Sequence of chain 1.C:
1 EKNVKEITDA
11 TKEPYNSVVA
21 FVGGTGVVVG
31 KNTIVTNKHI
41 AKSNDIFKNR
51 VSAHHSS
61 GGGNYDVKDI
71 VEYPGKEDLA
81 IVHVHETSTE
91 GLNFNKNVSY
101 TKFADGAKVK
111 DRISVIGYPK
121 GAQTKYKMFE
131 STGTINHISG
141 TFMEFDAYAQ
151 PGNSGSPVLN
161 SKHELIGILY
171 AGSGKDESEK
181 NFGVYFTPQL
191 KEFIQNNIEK

A protein and the small-molecule ligand that binds it are described below.
Small molecule (SMILES): O=C(N[C@H](Cc1ccccc1)P(=O)(O)O)OCc1ccccc1

Binding-site contacts:
Ligand atom P13 contacts residue HIS39 of chain 1.C at 4.0 Å.
Ligand atom C4 contacts residue GLN150 of chain 1.C at 3.8 Å.
Ligand atom C5 contacts residue PRO151 of chain 1.C at 4.1 Å (hydrophobic).
Ligand atom C4 contacts residue SER178 of chain 1.C at 4.1 Å.
Ligand atom C7 contacts residue GLN150 of chain 1.C at 3.8 Å.
Ligand atom O12 contacts residue ALA171 of chain 1.C at 3.3 Å.
Ligand atom C22 contacts residue LYS175 of chain 1.C at 3.6 Å.
Ligand atom O3P contacts residue HIS39 of chain 1.C at 3.9 Å.
Ligand atom O12 contacts residue TYR170 of chain 1.C at 4.0 Å.
Ligand atom C24 contacts residue PRO151 of chain 1.C at 3.7 Å (hydrophobic).
Ligand atom C5 contacts residue GLY172 of chain 1.C at 4.0 Å.
Ligand atom C22 contacts residue GLY174 of chain 1.C at 3.2 Å.
Ligand atom C9 contacts residue GLY172 of chain 1.C at 4.2 Å.
Ligand atom C4 contacts residue ALA149 of chain 1.C at 3.8 Å (hydrophobic).
Ligand atom O2P contacts residue HIS39 of chain 1.C at 3.0 Å (h-bond).
Ligand atom C4 contacts residue GLY172 of chain 1.C at 3.7 Å.
Ligand atom C22 contacts residue GLN150 of chain 1.C at 4.1 Å.
Ligand atom O12 contacts residue GLY172 of chain 1.C at 3.2 Å (h-bond).
Ligand atom C17 contacts residue GLY172 of chain 1.C at 4.2 Å.
Ligand atom C5 contacts residue GLY174 of chain 1.C at 3.5 Å.
Ligand atom C5 contacts residue ALA149 of chain 1.C at 3.9 Å (hydrophobic).
Ligand atom C22 contacts residue PRO151 of chain 1.C at 3.6 Å (hydrophobic).
Ligand atom P13 contacts residue TYR170 of chain 1.C at 3.9 Å.
Ligand atom C24 contacts residue SER154 of chain 1.C at 3.1 Å.
Ligand atom C23 contacts residue GLN150 of chain 1.C at 4.1 Å.
Ligand atom C6 contacts residue GLN150 of chain 1.C at 3.6 Å.
Ligand atom C6 contacts residue GLY172 of chain 1.C at 3.9 Å.
Ligand atom O2P contacts residue SER154 of chain 1.C at 2.6 Å (h-bond).
Ligand atom C7 contacts residue PRO151 of chain 1.C at 3.7 Å (hydrophobic).
Ligand atom C11 contacts residue SER154 of chain 1.C at 2.7 Å.
Ligand atom C20 contacts residue LYS175 of chain 1.C at 4.1 Å.
Ligand atom C23 contacts residue LYS175 of chain 1.C at 4.1 Å.
Ligand atom P13 contacts residue SER154 of chain 1.C at 1.7 Å.
Ligand atom C5 contacts residue GLN150 of chain 1.C at 4.0 Å.
Ligand atom C23 contacts residue PRO151 of chain 1.C at 3.6 Å (hydrophobic).
Ligand atom O2P contacts residue TYR170 of chain 1.C at 3.3 Å (h-bond).
Ligand atom O3P contacts residue SER154 of chain 1.C at 2.6 Å (h-bond).
Ligand atom N10 contacts residue SER154 of chain 1.C at 4.0 Å.
Ligand atom C5 contacts residue SER178 of chain 1.C at 3.8 Å.
Ligand atom C6 contacts residue PRO151 of chain 1.C at 4.0 Å (hydrophobic).